The small molecule below binds the protein below.
Small molecule (SMILES): O=c1[nH]cnc2c1ncn2[C@@H]1O[C@H](COP(=O)(O)O)[C@@H](O)[C@H]1O

Binding-site contacts:
Ligand atom O3P contacts residue SER194 of chain 1.D at 2.9 Å (h-bond).
Ligand atom O6 contacts residue GLU299 of chain 1.D at 3.5 Å (salt-bridge).
Ligand atom O1P contacts residue GLY253 of chain 1.D at 3.5 Å (h-bond).
Ligand atom P contacts residue GLY253 of chain 1.D at 3.7 Å.
Ligand atom N1 contacts residue CYS196 of chain 1.D at 3.1 Å (h-bond).
Ligand atom O3' contacts residue MET250 of chain 1.D at 3.6 Å.
Ligand atom N1 contacts residue SER280 of chain 1.D at 3.7 Å.
Ligand atom O2' contacts residue ASN168 of chain 1.D at 3.7 Å.
Ligand atom C6 contacts residue GLU299 of chain 1.D at 3.5 Å.
Ligand atom O5' contacts residue GLY230 of chain 1.D at 3.3 Å.
Ligand atom O1P contacts residue GLY252 of chain 1.D at 2.9 Å (h-bond).
Ligand atom N7 contacts residue MET279 of chain 1.D at 3.0 Å (h-bond).
Ligand atom C6 contacts residue NDP1 of chain 1.P at 3.6 Å.
Ligand atom N1 contacts residue GLU299 of chain 1.D at 2.6 Å (salt-bridge).
Ligand atom C4' contacts residue ASP229 of chain 1.D at 3.5 Å.
Ligand atom N1 contacts residue NDP1 of chain 1.P at 3.4 Å (h-bond).
Ligand atom C4 contacts residue NDP1 of chain 1.P at 3.6 Å.
Ligand atom O5' contacts residue GLY193 of chain 1.D at 3.5 Å.
Ligand atom N3 contacts residue CYS196 of chain 1.D at 2.9 Å (h-bond).
Ligand atom O6 contacts residue GLY300 of chain 1.D at 3.3 Å.
Ligand atom N9 contacts residue NDP1 of chain 1.P at 3.8 Å.
Ligand atom O6 contacts residue SER280 of chain 1.D at 2.9 Å (h-bond).
Ligand atom C6 contacts residue SER280 of chain 1.D at 3.6 Å.
Ligand atom O3P contacts residue GLY193 of chain 1.D at 3.5 Å.
Ligand atom P contacts residue SER194 of chain 1.D at 3.7 Å.
Ligand atom C3' contacts residue ASP229 of chain 1.D at 3.4 Å.
Ligand atom C2 contacts residue CYS196 of chain 1.D at 2.1 Å (hydrophobic).
Ligand atom O2P contacts residue GLY253 of chain 1.D at 2.8 Å (h-bond).
Ligand atom O2P contacts residue GLY252 of chain 1.D at 3.7 Å.
Ligand atom O6 contacts residue GLY278 of chain 1.D at 3.2 Å.
Ligand atom N7 contacts residue GLY278 of chain 1.D at 3.5 Å.
Ligand atom C2 contacts residue NDP1 of chain 1.P at 3.5 Å.
Ligand atom C2' contacts residue ASP229 of chain 1.D at 3.6 Å.
Ligand atom O3' contacts residue ASP229 of chain 1.D at 2.5 Å (salt-bridge).
Ligand atom O2' contacts residue ASP229 of chain 1.D at 2.5 Å (salt-bridge).
Ligand atom C2 contacts residue GLU299 of chain 1.D at 3.5 Å.
Ligand atom O3' contacts residue ALA63 of chain 1.D at 3.5 Å.
Ligand atom O2P contacts residue SER194 of chain 1.D at 2.7 Å (h-bond).
Ligand atom O6 contacts residue MET279 of chain 1.D at 3.2 Å (h-bond).
Ligand atom O3P contacts residue GLY231 of chain 1.D at 2.9 Å (h-bond).

Sequence of chain 1.D:
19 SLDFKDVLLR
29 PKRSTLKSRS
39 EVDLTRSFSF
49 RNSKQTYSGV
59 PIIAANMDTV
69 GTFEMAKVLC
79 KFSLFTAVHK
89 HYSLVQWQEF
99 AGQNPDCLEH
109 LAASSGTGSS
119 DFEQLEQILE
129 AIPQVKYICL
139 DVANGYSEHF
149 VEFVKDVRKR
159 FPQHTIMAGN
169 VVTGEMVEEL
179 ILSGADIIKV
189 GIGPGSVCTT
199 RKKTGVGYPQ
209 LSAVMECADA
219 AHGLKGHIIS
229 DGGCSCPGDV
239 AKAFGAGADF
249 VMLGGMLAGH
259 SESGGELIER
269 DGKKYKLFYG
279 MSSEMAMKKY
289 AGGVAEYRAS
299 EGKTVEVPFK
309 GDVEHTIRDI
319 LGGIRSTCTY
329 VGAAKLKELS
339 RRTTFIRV